Binding-site contacts:
Ligand atom O4' contacts residue HIS110 of chain 1.C at 3.0 Å (h-bond).
Ligand atom N1 contacts residue VAL148 of chain 1.C at 3.6 Å.
Ligand atom PB contacts residue HIS111 of chain 1.C at 3.6 Å.
Ligand atom C1' contacts residue LEU132 of chain 1.D at 3.5 Å (hydrophobic).
Ligand atom O3G contacts residue ARG137 of chain 1.D at 2.9 Å (salt-bridge).
Ligand atom C2' contacts residue SER133 of chain 1.D at 3.5 Å.
Ligand atom N1 contacts residue GLU150 of chain 1.C at 2.9 Å (salt-bridge).
Ligand atom O8 contacts residue CYS179 of chain 1.C at 3.2 Å (h-bond).
Ligand atom N3 contacts residue LEU132 of chain 1.D at 3.2 Å (h-bond).
Ligand atom N2 contacts residue GLU150 of chain 1.C at 2.6 Å (salt-bridge).
Ligand atom C1' contacts residue GLY131 of chain 1.D at 3.4 Å.
Ligand atom C8 contacts residue HIS110 of chain 1.C at 3.3 Å.
Ligand atom O1G contacts residue ARG137 of chain 1.D at 2.8 Å (salt-bridge).
Ligand atom O3' contacts residue SER133 of chain 1.D at 2.5 Å (h-bond).
Ligand atom N2 contacts residue LEU130 of chain 1.D at 3.1 Å (h-bond).
Ligand atom N7 contacts residue ZN1 of chain 1.J at 3.6 Å.
Ligand atom O3A contacts residue ARG64 of chain 2.C at 3.2 Å.
Ligand atom O2G contacts residue SER133 of chain 1.D at 3.1 Å (h-bond).
Ligand atom N3 contacts residue GLY131 of chain 1.D at 3.5 Å.
Ligand atom PG contacts residue SER133 of chain 1.D at 3.4 Å.
Ligand atom O8 contacts residue HIS111 of chain 1.C at 3.3 Å (h-bond).
Ligand atom O1A contacts residue ARG64 of chain 2.C at 2.9 Å (salt-bridge).
Ligand atom O6 contacts residue VAL148 of chain 1.C at 3.3 Å.
Ligand atom N9 contacts residue HIS110 of chain 1.C at 3.2 Å (h-bond).
Ligand atom O6 contacts residue GLN149 of chain 1.C at 2.7 Å (h-bond).
Ligand atom O1B contacts residue ARG183 of chain 1.C at 3.3 Å (salt-bridge).
Ligand atom O1G contacts residue SER133 of chain 1.D at 2.7 Å (h-bond).
Ligand atom C2 contacts residue GLU150 of chain 1.C at 3.5 Å.
Ligand atom C2 contacts residue LEU132 of chain 1.D at 3.5 Å (hydrophobic).
Ligand atom O3G contacts residue ARG183 of chain 1.C at 2.8 Å (salt-bridge).
Ligand atom O3' contacts residue LYS134 of chain 1.D at 3.2 Å.
Ligand atom C8 contacts residue ZN1 of chain 1.J at 3.1 Å.
Ligand atom O3B contacts residue LYS134 of chain 1.D at 3.3 Å (salt-bridge).
Ligand atom O2G contacts residue ARG183 of chain 1.C at 2.9 Å (salt-bridge).
Ligand atom C3' contacts residue SER133 of chain 1.D at 3.1 Å.
Ligand atom O8 contacts residue ZN1 of chain 1.J at 2.0 Å.
Ligand atom O1B contacts residue HIS111 of chain 1.C at 2.5 Å (h-bond).
Ligand atom O3' contacts residue GLY131 of chain 1.D at 3.5 Å.
Ligand atom O1G contacts residue LYS134 of chain 1.D at 2.9 Å (salt-bridge).
Ligand atom O2A contacts residue LYS134 of chain 1.D at 3.2 Å (salt-bridge).

A protein and the small-molecule ligand that binds it are described below.
Small molecule (SMILES): Nc1nc2c([nH]c(=O)n2[C@H]2C[C@H](O)[C@@H](CO[P](=O)(O)O[P](=O)(O)OP(=O)(O)O)O2)c(=O)[nH]1

Sequence of chain 2.C:
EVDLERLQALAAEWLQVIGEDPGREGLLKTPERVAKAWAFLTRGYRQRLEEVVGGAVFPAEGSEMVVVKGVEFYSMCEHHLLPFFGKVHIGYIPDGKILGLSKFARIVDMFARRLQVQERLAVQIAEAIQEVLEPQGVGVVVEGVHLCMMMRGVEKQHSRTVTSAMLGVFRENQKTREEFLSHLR

Sequence of chain 1.D:
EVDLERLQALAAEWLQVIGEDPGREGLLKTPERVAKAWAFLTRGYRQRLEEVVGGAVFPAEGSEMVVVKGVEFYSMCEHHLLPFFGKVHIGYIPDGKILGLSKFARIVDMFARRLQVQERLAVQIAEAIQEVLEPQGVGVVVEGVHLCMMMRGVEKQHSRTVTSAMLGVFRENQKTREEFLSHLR

Sequence of chain 1.C:
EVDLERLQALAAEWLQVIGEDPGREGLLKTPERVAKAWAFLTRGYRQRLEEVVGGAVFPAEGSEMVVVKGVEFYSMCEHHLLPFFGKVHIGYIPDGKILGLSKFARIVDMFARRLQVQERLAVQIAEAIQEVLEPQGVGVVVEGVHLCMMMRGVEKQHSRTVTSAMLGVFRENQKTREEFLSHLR